Sequence of chain 5.C:
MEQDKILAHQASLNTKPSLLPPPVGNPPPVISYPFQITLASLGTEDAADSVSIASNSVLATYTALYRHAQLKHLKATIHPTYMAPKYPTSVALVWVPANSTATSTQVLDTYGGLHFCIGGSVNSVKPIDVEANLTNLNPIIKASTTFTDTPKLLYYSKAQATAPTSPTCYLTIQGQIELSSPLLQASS

Sequence of chain 4.D:
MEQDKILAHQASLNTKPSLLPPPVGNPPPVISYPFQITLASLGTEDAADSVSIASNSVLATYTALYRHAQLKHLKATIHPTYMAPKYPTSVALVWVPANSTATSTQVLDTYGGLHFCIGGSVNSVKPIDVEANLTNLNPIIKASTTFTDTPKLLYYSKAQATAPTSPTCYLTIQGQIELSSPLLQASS

Binding-site contacts:
Ligand atom C6 contacts residue GLY113 of chain 4.C at 1.8 Å.
Ligand atom O4' contacts residue VAL94 of chain 4.C at 2.7 Å.
Ligand atom C4 contacts residue LEU93 of chain 4.C at 2.9 Å (hydrophobic).
Ligand atom N3 contacts residue LEU114 of chain 4.C at 2.9 Å (h-bond).
Ligand atom C4 contacts residue VAL94 of chain 4.C at 2.8 Å (hydrophobic).
Ligand atom C4' contacts residue TRP95 of chain 4.C at 3.0 Å (hydrophobic).
Ligand atom N3 contacts residue LEU93 of chain 4.C at 1.6 Å (h-bond).
Ligand atom C5 contacts residue THR110 of chain 4.C at 2.9 Å.
Ligand atom C2 contacts residue VAL94 of chain 4.C at 1.7 Å (hydrophobic).
Ligand atom C4 contacts residue VAL107 of chain 4.C at 2.6 Å (hydrophobic).
Ligand atom OP1 contacts residue ASN136 of chain 4.C at 2.4 Å (h-bond).
Ligand atom OP2 contacts residue ASN133 of chain 4.C at 2.5 Å.
Ligand atom O3' contacts residue GLU131 of chain 4.C at 2.8 Å (salt-bridge).
Ligand atom O4 contacts residue VAL107 of chain 4.C at 1.8 Å.
Ligand atom O2 contacts residue LEU93 of chain 4.C at 1.9 Å (h-bond).
Ligand atom C2 contacts residue LEU93 of chain 4.C at 2.0 Å (hydrophobic).
Ligand atom O4' contacts residue TRP95 of chain 4.C at 2.8 Å (h-bond).
Ligand atom N3 contacts residue VAL94 of chain 4.C at 2.3 Å.
Ligand atom N3 contacts residue VAL107 of chain 4.C at 2.9 Å.
Ligand atom C6 contacts residue GLY112 of chain 4.C at 2.2 Å.
Ligand atom C5 contacts residue GLY113 of chain 4.C at 1.2 Å.
Ligand atom O4 contacts residue LEU114 of chain 4.C at 2.8 Å (h-bond).
Ligand atom O2 contacts residue VAL94 of chain 4.C at 1.5 Å.
Ligand atom N1 contacts residue GLY112 of chain 4.C at 2.9 Å (h-bond).
Ligand atom C1' contacts residue VAL94 of chain 4.C at 2.6 Å (hydrophobic).
Ligand atom N1 contacts residue GLY113 of chain 4.C at 2.8 Å.
Ligand atom C6 contacts residue TYR111 of chain 4.C at 3.1 Å (hydrophobic).
Ligand atom O5' contacts residue ASN133 of chain 4.C at 2.9 Å (h-bond).
Ligand atom C5 contacts residue GLY112 of chain 4.C at 2.6 Å.
Ligand atom O2' contacts residue TRP95 of chain 4.C at 2.5 Å.
Ligand atom N3 contacts residue GLY113 of chain 4.C at 2.1 Å.
Ligand atom N1 contacts residue VAL94 of chain 4.C at 1.9 Å.
Ligand atom O4 contacts residue GLY113 of chain 4.C at 2.0 Å.
Ligand atom C4 contacts residue LEU114 of chain 4.C at 2.8 Å (hydrophobic).
Ligand atom C2 contacts residue GLY113 of chain 4.C at 2.8 Å.
Ligand atom C4 contacts residue GLY113 of chain 4.C at 1.2 Å.
Ligand atom C6 contacts residue VAL94 of chain 4.C at 1.8 Å (hydrophobic).
Ligand atom O4 contacts residue GLU131 of chain 4.C at 2.6 Å (salt-bridge).
Ligand atom C5 contacts residue VAL94 of chain 4.C at 2.5 Å (hydrophobic).
Ligand atom C1' contacts residue TRP95 of chain 4.C at 2.4 Å (hydrophobic).

This protein binds this small molecule.
Small molecule (SMILES): O=c1ccn([C@@H]2O[C@H](CO[P](=O)(O)O[C@H]3[C@@H](O)[C@H](n4ccc(=O)[nH]c4=O)O[C@@H]3COP(=O)(O)O)[C@@H](O)[C@H]2O)c(=O)[nH]1

Sequence of chain 4.C:
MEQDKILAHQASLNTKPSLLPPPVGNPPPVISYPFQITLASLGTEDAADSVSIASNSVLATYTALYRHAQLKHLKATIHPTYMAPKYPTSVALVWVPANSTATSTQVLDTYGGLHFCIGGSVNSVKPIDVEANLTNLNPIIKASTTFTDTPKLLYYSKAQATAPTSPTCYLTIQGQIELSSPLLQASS